A small-molecule ligand and the protein it binds are described below.
Small molecule (SMILES): CC(=O)N[C@H]1[C@H](O[C@H]2[C@H](O)[C@@H](NC(C)=O)CO[C@@H]2CO)O[C@H](CO)[C@@H](O)[C@@H]1O

Sequence of chain 3.BA:
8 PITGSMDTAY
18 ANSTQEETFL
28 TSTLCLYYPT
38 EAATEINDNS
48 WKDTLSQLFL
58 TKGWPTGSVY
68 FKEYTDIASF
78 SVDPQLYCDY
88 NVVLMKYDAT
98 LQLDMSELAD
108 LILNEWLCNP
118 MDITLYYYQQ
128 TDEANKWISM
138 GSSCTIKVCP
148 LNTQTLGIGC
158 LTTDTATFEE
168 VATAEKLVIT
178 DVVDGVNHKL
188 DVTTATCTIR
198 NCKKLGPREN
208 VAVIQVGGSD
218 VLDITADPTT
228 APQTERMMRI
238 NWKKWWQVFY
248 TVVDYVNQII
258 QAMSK

Binding-site contacts:
Ligand atom C5 contacts residue ASN19 of chain 3.BA at 3.5 Å.
Ligand atom N2 contacts residue ASN19 of chain 3.BA at 3.2 Å (h-bond).
Ligand atom O5 contacts residue ASN19 of chain 3.BA at 2.5 Å (h-bond).
Ligand atom C3 contacts residue ASN19 of chain 3.BA at 4.0 Å.
Ligand atom C4 contacts residue ASN19 of chain 3.BA at 4.4 Å.
Ligand atom O7 contacts residue ASN19 of chain 3.BA at 4.2 Å.
Ligand atom C1 contacts residue ASN19 of chain 3.BA at 1.6 Å.
Ligand atom C7 contacts residue ASN19 of chain 3.BA at 3.8 Å.
Ligand atom C2 contacts residue ASN19 of chain 3.BA at 2.9 Å.
Ligand atom C8 contacts residue TYR17 of chain 3.BA at 4.4 Å (hydrophobic).